Sequence of chain 1.B:
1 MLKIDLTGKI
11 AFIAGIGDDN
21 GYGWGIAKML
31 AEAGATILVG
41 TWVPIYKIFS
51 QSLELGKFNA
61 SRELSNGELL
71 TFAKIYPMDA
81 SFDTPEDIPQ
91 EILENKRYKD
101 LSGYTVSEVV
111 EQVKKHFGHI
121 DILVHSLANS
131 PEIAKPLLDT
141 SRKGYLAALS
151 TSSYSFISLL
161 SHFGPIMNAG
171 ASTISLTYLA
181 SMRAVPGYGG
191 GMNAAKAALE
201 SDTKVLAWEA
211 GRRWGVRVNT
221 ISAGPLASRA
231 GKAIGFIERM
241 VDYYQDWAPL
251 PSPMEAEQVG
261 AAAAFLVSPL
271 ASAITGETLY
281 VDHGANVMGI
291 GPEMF

The small molecule below binds the protein below.
Small molecule (SMILES): Cc1c(CN(C)C(=O)CCc2cnc3c(c2)CCC(=O)N3)oc2ccccc12

Binding-site contacts:
Ligand atom C19 contacts residue ILE133 of chain 1.B at 3.5 Å (hydrophobic).
Ligand atom C26 contacts residue ALA230 of chain 1.B at 3.5 Å (hydrophobic).
Ligand atom C22 contacts residue ILE133 of chain 1.B at 3.8 Å (hydrophobic).
Ligand atom C24 contacts residue ALA230 of chain 1.B at 3.5 Å (hydrophobic).
Ligand atom C14 contacts residue GLY187 of chain 1.B at 3.5 Å.
Ligand atom O10 contacts residue TYR188 of chain 1.B at 3.6 Å.
Ligand atom C14 contacts residue TYR188 of chain 1.B at 3.6 Å (hydrophobic).
Ligand atom C22 contacts residue ASN129 of chain 1.B at 3.7 Å.
Ligand atom C25 contacts residue ALA233 of chain 1.B at 3.8 Å (hydrophobic).
Ligand atom O2 contacts residue NAI1 of chain 1.K at 2.6 Å (h-bond).
Ligand atom C4 contacts residue TYR178 of chain 1.B at 3.6 Å (hydrophobic).
Ligand atom N36 contacts residue ILE133 of chain 1.B at 3.7 Å.
Ligand atom C24 contacts residue ILE234 of chain 1.B at 3.4 Å (hydrophobic).
Ligand atom N3 contacts residue NAI1 of chain 1.K at 3.7 Å.
Ligand atom C12 contacts residue PHE236 of chain 1.B at 3.5 Å (hydrophobic).
Ligand atom N21 contacts residue SER130 of chain 1.B at 2.8 Å (h-bond).
Ligand atom C17 contacts residue ILE234 of chain 1.B at 3.6 Å (hydrophobic).
Ligand atom C20 contacts residue ASN129 of chain 1.B at 3.6 Å.
Ligand atom C37 contacts residue ASN129 of chain 1.B at 3.5 Å.
Ligand atom N21 contacts residue ASN129 of chain 1.B at 3.5 Å.
Ligand atom C14 contacts residue PHE236 of chain 1.B at 3.7 Å (hydrophobic).
Ligand atom C13 contacts residue GLY187 of chain 1.B at 3.4 Å.
Ligand atom C1 contacts residue TYR188 of chain 1.B at 3.6 Å (hydrophobic).
Ligand atom C1 contacts residue NAI1 of chain 1.K at 3.5 Å.
Ligand atom C20 contacts residue ILE133 of chain 1.B at 3.5 Å (hydrophobic).
Ligand atom N36 contacts residue ASN129 of chain 1.B at 3.3 Å (h-bond).
Ligand atom C20 contacts residue SER130 of chain 1.B at 3.5 Å.
Ligand atom C5 contacts residue NAI1 of chain 1.K at 3.5 Å.
Ligand atom N36 contacts residue SER130 of chain 1.B at 2.8 Å (h-bond).
Ligand atom C26 contacts residue ALA233 of chain 1.B at 3.6 Å (hydrophobic).
Ligand atom O2 contacts residue TYR188 of chain 1.B at 2.9 Å (h-bond).
Ligand atom N3 contacts residue TYR188 of chain 1.B at 3.7 Å.
Ligand atom C13 contacts residue PHE236 of chain 1.B at 3.3 Å (hydrophobic).
Ligand atom O28 contacts residue ASN129 of chain 1.B at 3.4 Å (h-bond).
Ligand atom C22 contacts residue SER130 of chain 1.B at 3.5 Å.
Ligand atom C38 contacts residue TYR178 of chain 1.B at 3.7 Å (hydrophobic).
Ligand atom C9 contacts residue TYR188 of chain 1.B at 3.5 Å (hydrophobic).
Ligand atom C13 contacts residue TYR188 of chain 1.B at 3.5 Å (hydrophobic).
Ligand atom O10 contacts residue ILE234 of chain 1.B at 3.2 Å.
Ligand atom C4 contacts residue NAI1 of chain 1.K at 3.4 Å.